Binding-site contacts:
Ligand atom O7 contacts residue ASN257 of chain 1.E at 3.0 Å (h-bond).
Ligand atom O7 contacts residue VAL90 of chain 1.E at 4.4 Å.
Ligand atom C8 contacts residue ASN257 of chain 1.E at 4.4 Å.
Ligand atom O6 contacts residue ASN245 of chain 1.E at 3.0 Å (h-bond).
Ligand atom C1 contacts residue ASN245 of chain 1.E at 3.8 Å.
Ligand atom O5 contacts residue ASN257 of chain 1.E at 2.4 Å (h-bond).
Ligand atom O5 contacts residue ASN245 of chain 1.E at 2.9 Å (h-bond).
Ligand atom C5 contacts residue ASN245 of chain 1.E at 3.8 Å.
Ligand atom C7 contacts residue ASN257 of chain 1.E at 3.2 Å.
Ligand atom O6 contacts residue VAL90 of chain 1.E at 4.2 Å.
Ligand atom C5 contacts residue ASN257 of chain 1.E at 3.7 Å.
Ligand atom C3 contacts residue ASN257 of chain 1.E at 3.8 Å.
Ligand atom C6 contacts residue ASN245 of chain 1.E at 3.6 Å.
Ligand atom C1 contacts residue ASN257 of chain 1.E at 1.4 Å.
Ligand atom C2 contacts residue ASN257 of chain 1.E at 2.5 Å.
Ligand atom O6 contacts residue SER259 of chain 1.E at 4.1 Å.
Ligand atom C8 contacts residue VAL90 of chain 1.E at 4.5 Å (hydrophobic).
Ligand atom N2 contacts residue ASN257 of chain 1.E at 2.9 Å (h-bond).
Ligand atom C4 contacts residue ASN257 of chain 1.E at 4.2 Å.

This small molecule binds to this protein.
Small molecule (SMILES): CC(=O)N[C@H]1[C@H](O[C@H]2[C@H](O)[C@@H](NC(C)=O)CO[C@@H]2CO)O[C@H](CO)[C@@H](O)[C@@H]1O

Sequence of chain 1.E:
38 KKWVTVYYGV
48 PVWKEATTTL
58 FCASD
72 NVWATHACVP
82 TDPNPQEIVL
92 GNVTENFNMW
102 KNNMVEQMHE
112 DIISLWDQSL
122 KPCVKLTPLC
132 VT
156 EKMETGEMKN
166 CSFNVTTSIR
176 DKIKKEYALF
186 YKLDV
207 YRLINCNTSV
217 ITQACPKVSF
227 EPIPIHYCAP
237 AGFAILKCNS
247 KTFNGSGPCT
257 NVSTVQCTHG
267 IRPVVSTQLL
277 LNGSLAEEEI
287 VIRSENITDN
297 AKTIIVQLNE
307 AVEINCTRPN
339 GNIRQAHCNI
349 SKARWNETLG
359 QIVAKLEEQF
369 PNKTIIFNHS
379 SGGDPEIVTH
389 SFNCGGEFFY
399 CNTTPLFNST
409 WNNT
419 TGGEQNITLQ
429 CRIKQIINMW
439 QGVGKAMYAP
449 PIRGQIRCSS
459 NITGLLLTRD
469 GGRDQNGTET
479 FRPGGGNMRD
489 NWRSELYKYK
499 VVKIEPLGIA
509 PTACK